Binding-site contacts:
Ligand atom C18 contacts residue PHE325 of chain 1.D at 4.5 Å (hydrophobic).
Ligand atom C7 contacts residue VAL264 of chain 1.D at 4.0 Å (hydrophobic).
Ligand atom C2 contacts residue LYS263 of chain 1.D at 4.4 Å.
Ligand atom C1 contacts residue LYS263 of chain 1.D at 4.1 Å.
Ligand atom C13 contacts residue PHE325 of chain 1.D at 3.0 Å (hydrophobic).
Ligand atom C11 contacts residue PHE325 of chain 1.D at 4.1 Å (hydrophobic).
Ligand atom C3 contacts residue LYS263 of chain 1.D at 4.5 Å.
Ligand atom C12 contacts residue PHE325 of chain 1.D at 2.9 Å (hydrophobic).
Ligand atom C14 contacts residue PHE325 of chain 1.D at 2.8 Å (hydrophobic).
Ligand atom C8 contacts residue PHE325 of chain 1.D at 3.9 Å (hydrophobic).
Ligand atom C16 contacts residue PHE325 of chain 1.D at 3.2 Å (hydrophobic).
Ligand atom C6 contacts residue VAL264 of chain 1.D at 3.9 Å (hydrophobic).
Ligand atom C21 contacts residue PHE325 of chain 1.D at 3.2 Å (hydrophobic).
Ligand atom C3 contacts residue GLY260 of chain 1.D at 3.5 Å.
Ligand atom C9 contacts residue PHE325 of chain 1.D at 4.1 Å (hydrophobic).
Ligand atom C15 contacts residue PHE325 of chain 1.D at 3.4 Å (hydrophobic).
Ligand atom C4 contacts residue GLY260 of chain 1.D at 3.9 Å.
Ligand atom C7 contacts residue PHE325 of chain 1.D at 4.5 Å (hydrophobic).
Ligand atom C17 contacts residue PHE325 of chain 1.D at 2.6 Å (hydrophobic).
Ligand atom O1 contacts residue GLY260 of chain 1.D at 3.5 Å.
Ligand atom C20 contacts residue PHE325 of chain 1.D at 3.6 Å (hydrophobic).

A protein and the small-molecule ligand that binds it are described below.
Small molecule (SMILES): CC(C)CCC[C@@H](C)[C@H]1CC[C@H]2[C@@H]3CC=C4C[C@@H](O)CC[C@]4(C)[C@H]3CC[C@]12C

Sequence of chain 1.D:
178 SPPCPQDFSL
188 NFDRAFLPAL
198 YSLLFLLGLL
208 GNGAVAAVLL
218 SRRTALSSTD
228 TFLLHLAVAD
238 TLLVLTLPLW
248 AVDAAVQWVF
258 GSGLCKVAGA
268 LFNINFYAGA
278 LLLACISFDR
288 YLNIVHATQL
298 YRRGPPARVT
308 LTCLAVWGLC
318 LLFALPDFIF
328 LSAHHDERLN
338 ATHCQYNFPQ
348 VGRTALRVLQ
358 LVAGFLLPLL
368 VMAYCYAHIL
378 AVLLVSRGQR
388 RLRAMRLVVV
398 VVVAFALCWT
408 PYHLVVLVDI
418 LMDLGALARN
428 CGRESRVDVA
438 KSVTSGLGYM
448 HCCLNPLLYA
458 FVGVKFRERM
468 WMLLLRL